Binding-site contacts:
Ligand atom C2 contacts residue U3 of chain 24.C at 3.0 Å.
Ligand atom C4 contacts residue U2 of chain 24.C at 4.3 Å.
Ligand atom N3 contacts residue U2 of chain 24.C at 3.7 Å.
Ligand atom N1 contacts residue U1 of chain 24.C at 2.8 Å (h-bond).
Ligand atom N3 contacts residue U3 of chain 24.C at 4.2 Å.
Ligand atom C6 contacts residue U3 of chain 24.C at 3.3 Å.
Ligand atom N1 contacts residue U3 of chain 24.C at 2.7 Å (h-bond).
Ligand atom C2 contacts residue U2 of chain 24.C at 3.2 Å.
Ligand atom C6 contacts residue U2 of chain 24.C at 4.1 Å.
Ligand atom N6 contacts residue U2 of chain 24.C at 4.2 Å.
Ligand atom N6 contacts residue U3 of chain 24.C at 3.0 Å (h-bond).
Ligand atom C6 contacts residue U1 of chain 24.C at 3.6 Å.
Ligand atom N1 contacts residue U2 of chain 24.C at 3.5 Å (h-bond).
Ligand atom N6 contacts residue U1 of chain 24.C at 2.8 Å (h-bond).
Ligand atom C2 contacts residue U1 of chain 24.C at 3.5 Å.

A protein and the small-molecule ligand that binds it are described below.
Small molecule (SMILES): Nc1ncnc2c1ncn2[C@@H]1O[C@H](CO[P](=O)(O)O[C@H]2[C@@H](O)[C@H](n3cnc4c(N)ncnc43)O[C@@H]2CO[P](=O)(O)O[C@H]2[C@@H](O)[C@H](n3cnc4c(N)ncnc43)O[C@@H]2COP(=O)(O)O)[C@@H](O)[C@H]1O